This small molecule binds to this protein.
Small molecule (SMILES): CC1=C(CCC(=O)O)C2=Cc3c(CCC(=O)O)c(C)c4n3[Fe@]35n6c(c(C)c(CCC(=O)O)c6=CC1=[N+]23)=CC1=[N+]5C(=C4)C(C)=C1CCC(=O)O

Sequence of chain 1.E:
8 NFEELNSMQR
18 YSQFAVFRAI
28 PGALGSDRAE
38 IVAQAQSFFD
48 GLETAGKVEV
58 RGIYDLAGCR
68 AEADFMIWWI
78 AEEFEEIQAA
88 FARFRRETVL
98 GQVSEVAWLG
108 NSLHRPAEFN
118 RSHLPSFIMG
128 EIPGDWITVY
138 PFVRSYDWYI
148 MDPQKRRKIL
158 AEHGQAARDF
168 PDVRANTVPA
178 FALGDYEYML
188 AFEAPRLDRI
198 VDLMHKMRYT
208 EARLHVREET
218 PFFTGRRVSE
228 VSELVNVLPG

Binding-site contacts:
Ligand atom CAC contacts residue ALA164 of chain 1.E at 3.5 Å (hydrophobic).
Ligand atom FE contacts residue HIS160 of chain 1.E at 2.5 Å.
Ligand atom C4B contacts residue HIS120 of chain 1.E at 3.2 Å.
Ligand atom O1A contacts residue ARG141 of chain 1.E at 2.7 Å (salt-bridge).
Ligand atom NA contacts residue HIS160 of chain 1.E at 3.4 Å (h-bond).
Ligand atom CHC contacts residue HIS120 of chain 1.E at 3.5 Å.
Ligand atom C2B contacts residue HIS120 of chain 1.E at 3.2 Å.
Ligand atom NC contacts residue HIS160 of chain 1.E at 3.1 Å (h-bond).
Ligand atom CHB contacts residue THR174 of chain 1.E at 3.3 Å.
Ligand atom CHA contacts residue HIS160 of chain 1.E at 3.6 Å.
Ligand atom C2A contacts residue ARG141 of chain 1.E at 3.6 Å.
Ligand atom CMD contacts residue PHE189 of chain 1.E at 3.1 Å (hydrophobic).
Ligand atom CHD contacts residue PHE189 of chain 1.E at 3.2 Å (hydrophobic).
Ligand atom CMD contacts residue MET201 of chain 1.E at 3.4 Å (hydrophobic).
Ligand atom NB contacts residue HIS160 of chain 1.E at 3.5 Å (h-bond).
Ligand atom C1D contacts residue PHE189 of chain 1.E at 3.4 Å (hydrophobic).
Ligand atom CBD contacts residue TYR137 of chain 1.E at 3.5 Å (hydrophobic).
Ligand atom CMB contacts residue HIS120 of chain 1.E at 3.5 Å.
Ligand atom O2D contacts residue ARG210 of chain 1.E at 3.2 Å (salt-bridge).
Ligand atom C2D contacts residue PHE189 of chain 1.E at 3.1 Å (hydrophobic).
Ligand atom C3B contacts residue HIS120 of chain 1.E at 3.3 Å.
Ligand atom CGB contacts residue ASN117 of chain 1.E at 3.4 Å.
Ligand atom CMA contacts residue ARG141 of chain 1.E at 3.4 Å.
Ligand atom O2B contacts residue ASN117 of chain 1.E at 2.9 Å.
Ligand atom O1D contacts residue MET204 of chain 1.E at 3.3 Å.
Ligand atom O2D contacts residue PHE139 of chain 1.E at 3.4 Å.
Ligand atom CGA contacts residue TRP145 of chain 1.E at 3.5 Å (hydrophobic).
Ligand atom CMA contacts residue PHE139 of chain 1.E at 3.2 Å (hydrophobic).
Ligand atom ND contacts residue HIS160 of chain 1.E at 3.0 Å (h-bond).
Ligand atom O2A contacts residue TRP145 of chain 1.E at 2.8 Å (h-bond).
Ligand atom CAD contacts residue LEU187 of chain 1.E at 3.5 Å (hydrophobic).
Ligand atom C1B contacts residue HIS120 of chain 1.E at 3.4 Å.
Ligand atom C4D contacts residue HIS160 of chain 1.E at 3.4 Å.
Ligand atom CMC contacts residue ALA164 of chain 1.E at 3.1 Å (hydrophobic).
Ligand atom C3C contacts residue ALA164 of chain 1.E at 3.5 Å (hydrophobic).
Ligand atom CAD contacts residue TYR137 of chain 1.E at 3.2 Å (hydrophobic).
Ligand atom CAB contacts residue HIS120 of chain 1.E at 3.3 Å.
Ligand atom O1A contacts residue TRP145 of chain 1.E at 3.5 Å (h-bond).
Ligand atom CAA contacts residue TYR185 of chain 1.E at 3.6 Å (hydrophobic).
Ligand atom NB contacts residue HIS120 of chain 1.E at 3.5 Å.